A protein and the small-molecule ligand that binds it are described below.
Small molecule (SMILES): CC(=O)N[C@@H]1[C@@H](O)[C@H](O)[C@@H](CO)O[C@H]1O

Sequence of chain 1.F:
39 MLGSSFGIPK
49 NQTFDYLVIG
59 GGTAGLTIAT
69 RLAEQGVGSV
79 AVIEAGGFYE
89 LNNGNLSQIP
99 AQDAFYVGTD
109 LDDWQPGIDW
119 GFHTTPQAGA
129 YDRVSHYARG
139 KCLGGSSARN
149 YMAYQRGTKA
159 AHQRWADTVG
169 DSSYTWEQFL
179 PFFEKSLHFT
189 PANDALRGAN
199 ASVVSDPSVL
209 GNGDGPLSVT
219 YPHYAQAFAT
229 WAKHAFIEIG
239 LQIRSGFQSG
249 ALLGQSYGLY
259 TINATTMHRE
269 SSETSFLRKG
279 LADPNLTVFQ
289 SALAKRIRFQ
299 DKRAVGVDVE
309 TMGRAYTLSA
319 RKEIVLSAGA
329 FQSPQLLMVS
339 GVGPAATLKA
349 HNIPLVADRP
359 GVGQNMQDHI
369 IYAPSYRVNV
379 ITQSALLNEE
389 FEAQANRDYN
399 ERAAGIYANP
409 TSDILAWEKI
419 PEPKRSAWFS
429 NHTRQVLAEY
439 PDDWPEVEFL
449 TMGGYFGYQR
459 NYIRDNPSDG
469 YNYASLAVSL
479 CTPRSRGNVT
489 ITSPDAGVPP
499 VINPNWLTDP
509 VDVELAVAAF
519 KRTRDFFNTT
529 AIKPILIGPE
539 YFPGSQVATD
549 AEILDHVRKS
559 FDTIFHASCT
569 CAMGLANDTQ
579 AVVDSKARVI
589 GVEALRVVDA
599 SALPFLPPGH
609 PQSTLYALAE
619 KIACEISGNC

Binding-site contacts:
Ligand atom O6 contacts residue ASN503 of chain 1.F at 3.0 Å (h-bond).
Ligand atom O7 contacts residue GLN362 of chain 1.F at 3.0 Å (h-bond).
Ligand atom C5 contacts residue ASN486 of chain 1.F at 3.8 Å.
Ligand atom C2 contacts residue ASN486 of chain 1.F at 2.4 Å.
Ligand atom C3 contacts residue ASN486 of chain 1.F at 3.8 Å.
Ligand atom C1 contacts residue ASN501 of chain 1.F at 3.9 Å.
Ligand atom C6 contacts residue ASN503 of chain 1.F at 4.0 Å.
Ligand atom O5 contacts residue ASN501 of chain 1.F at 3.8 Å.
Ligand atom C8 contacts residue ASN486 of chain 1.F at 4.3 Å.
Ligand atom N2 contacts residue ASN486 of chain 1.F at 2.8 Å (h-bond).
Ligand atom C7 contacts residue ASN486 of chain 1.F at 3.3 Å.
Ligand atom C5 contacts residue ASN501 of chain 1.F at 4.0 Å.
Ligand atom C8 contacts residue GLN362 of chain 1.F at 4.0 Å.
Ligand atom O7 contacts residue ASN486 of chain 1.F at 3.4 Å (h-bond).
Ligand atom C1 contacts residue ASN486 of chain 1.F at 1.5 Å.
Ligand atom C8 contacts residue THR488 of chain 1.F at 4.0 Å.
Ligand atom O5 contacts residue ASN486 of chain 1.F at 2.4 Å (h-bond).
Ligand atom C7 contacts residue GLN362 of chain 1.F at 3.8 Å.
Ligand atom C4 contacts residue ASN486 of chain 1.F at 4.2 Å.
Ligand atom O6 contacts residue ARG484 of chain 1.F at 3.9 Å.